Binding-site contacts:
Ligand atom C23 contacts residue SER230 of chain 1.B at 3.9 Å.
Ligand atom C31 contacts residue THR85 of chain 1.B at 3.6 Å.
Ligand atom C42 contacts residue TYR83 of chain 1.B at 3.7 Å (hydrophobic).
Ligand atom N57 contacts residue ASP226 of chain 1.B at 3.2 Å (salt-bridge).
Ligand atom C47 contacts residue PHE119 of chain 1.B at 3.8 Å (hydrophobic).
Ligand atom F51 contacts residue GLY228 of chain 1.B at 3.3 Å.
Ligand atom F51 contacts residue ASP38 of chain 1.B at 3.2 Å.
Ligand atom C58 contacts residue TYR83 of chain 1.B at 4.0 Å (hydrophobic).
Ligand atom C56 contacts residue ALA229 of chain 1.B at 3.8 Å (hydrophobic).
Ligand atom C40 contacts residue ASP38 of chain 1.B at 3.7 Å.
Ligand atom O54 contacts residue THR85 of chain 1.B at 3.2 Å (h-bond).
Ligand atom C30 contacts residue THR85 of chain 1.B at 3.9 Å.
Ligand atom N9 contacts residue THR85 of chain 1.B at 3.7 Å.
Ligand atom N57 contacts residue ASP38 of chain 1.B at 2.8 Å (salt-bridge).
Ligand atom C17 contacts residue PRO118 of chain 1.B at 3.8 Å (hydrophobic).
Ligand atom C3 contacts residue THR85 of chain 1.B at 3.8 Å.
Ligand atom C59 contacts residue SER84 of chain 1.B at 3.6 Å.
Ligand atom C4 contacts residue THR85 of chain 1.B at 3.6 Å.
Ligand atom C47 contacts residue TYR83 of chain 1.B at 3.7 Å (hydrophobic).
Ligand atom C42 contacts residue VAL127 of chain 1.B at 3.6 Å (hydrophobic).
Ligand atom C11 contacts residue THR85 of chain 1.B at 3.4 Å.
Ligand atom O54 contacts residue TYR83 of chain 1.B at 3.3 Å.
Ligand atom C14 contacts residue GLN19 of chain 1.B at 3.9 Å.
Ligand atom C10 contacts residue THR85 of chain 1.B at 3.3 Å.
Ligand atom C16 contacts residue PRO118 of chain 1.B at 3.7 Å (hydrophobic).
Ligand atom C39 contacts residue GLY228 of chain 1.B at 3.7 Å.
Ligand atom C56 contacts residue GLY228 of chain 1.B at 3.5 Å.
Ligand atom C58 contacts residue ASP38 of chain 1.B at 3.1 Å.
Ligand atom C56 contacts residue ASP38 of chain 1.B at 3.2 Å.
Ligand atom C5 contacts residue THR85 of chain 1.B at 3.7 Å.
Ligand atom C55 contacts residue ASP226 of chain 1.B at 3.6 Å.
Ligand atom C52 contacts residue THR85 of chain 1.B at 3.8 Å.
Ligand atom O37 contacts residue THR85 of chain 1.B at 3.7 Å.
Ligand atom O54 contacts residue SER84 of chain 1.B at 3.7 Å.
Ligand atom F51 contacts residue VAL36 of chain 1.B at 3.4 Å.
Ligand atom C56 contacts residue ASP226 of chain 1.B at 3.2 Å.
Ligand atom C41 contacts residue VAL127 of chain 1.B at 3.4 Å (hydrophobic).
Ligand atom C6 contacts residue THR85 of chain 1.B at 4.0 Å.
Ligand atom C15 contacts residue GLN19 of chain 1.B at 4.0 Å.
Ligand atom C41 contacts residue ASP38 of chain 1.B at 3.5 Å.

Sequence of chain 1.B:
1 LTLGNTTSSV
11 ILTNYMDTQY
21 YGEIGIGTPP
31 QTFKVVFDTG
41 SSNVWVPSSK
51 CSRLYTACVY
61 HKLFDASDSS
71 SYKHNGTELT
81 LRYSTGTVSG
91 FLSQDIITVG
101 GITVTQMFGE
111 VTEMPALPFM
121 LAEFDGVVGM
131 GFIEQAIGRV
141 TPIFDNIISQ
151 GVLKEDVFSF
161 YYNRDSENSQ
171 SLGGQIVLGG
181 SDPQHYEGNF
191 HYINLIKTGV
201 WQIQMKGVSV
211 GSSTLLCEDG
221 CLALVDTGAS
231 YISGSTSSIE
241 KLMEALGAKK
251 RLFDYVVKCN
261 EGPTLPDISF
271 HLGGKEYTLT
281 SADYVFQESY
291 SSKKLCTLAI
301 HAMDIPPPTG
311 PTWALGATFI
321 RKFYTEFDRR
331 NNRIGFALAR

A small-molecule ligand and the protein it binds are described below.
Small molecule (SMILES): Cc1ccc(F)cc1Oc1c(C(=O)N2CCNCC2)c2ccnc(Cc3ccccc3)c2n1-c1ccccc1